Sequence of chain 1.B:
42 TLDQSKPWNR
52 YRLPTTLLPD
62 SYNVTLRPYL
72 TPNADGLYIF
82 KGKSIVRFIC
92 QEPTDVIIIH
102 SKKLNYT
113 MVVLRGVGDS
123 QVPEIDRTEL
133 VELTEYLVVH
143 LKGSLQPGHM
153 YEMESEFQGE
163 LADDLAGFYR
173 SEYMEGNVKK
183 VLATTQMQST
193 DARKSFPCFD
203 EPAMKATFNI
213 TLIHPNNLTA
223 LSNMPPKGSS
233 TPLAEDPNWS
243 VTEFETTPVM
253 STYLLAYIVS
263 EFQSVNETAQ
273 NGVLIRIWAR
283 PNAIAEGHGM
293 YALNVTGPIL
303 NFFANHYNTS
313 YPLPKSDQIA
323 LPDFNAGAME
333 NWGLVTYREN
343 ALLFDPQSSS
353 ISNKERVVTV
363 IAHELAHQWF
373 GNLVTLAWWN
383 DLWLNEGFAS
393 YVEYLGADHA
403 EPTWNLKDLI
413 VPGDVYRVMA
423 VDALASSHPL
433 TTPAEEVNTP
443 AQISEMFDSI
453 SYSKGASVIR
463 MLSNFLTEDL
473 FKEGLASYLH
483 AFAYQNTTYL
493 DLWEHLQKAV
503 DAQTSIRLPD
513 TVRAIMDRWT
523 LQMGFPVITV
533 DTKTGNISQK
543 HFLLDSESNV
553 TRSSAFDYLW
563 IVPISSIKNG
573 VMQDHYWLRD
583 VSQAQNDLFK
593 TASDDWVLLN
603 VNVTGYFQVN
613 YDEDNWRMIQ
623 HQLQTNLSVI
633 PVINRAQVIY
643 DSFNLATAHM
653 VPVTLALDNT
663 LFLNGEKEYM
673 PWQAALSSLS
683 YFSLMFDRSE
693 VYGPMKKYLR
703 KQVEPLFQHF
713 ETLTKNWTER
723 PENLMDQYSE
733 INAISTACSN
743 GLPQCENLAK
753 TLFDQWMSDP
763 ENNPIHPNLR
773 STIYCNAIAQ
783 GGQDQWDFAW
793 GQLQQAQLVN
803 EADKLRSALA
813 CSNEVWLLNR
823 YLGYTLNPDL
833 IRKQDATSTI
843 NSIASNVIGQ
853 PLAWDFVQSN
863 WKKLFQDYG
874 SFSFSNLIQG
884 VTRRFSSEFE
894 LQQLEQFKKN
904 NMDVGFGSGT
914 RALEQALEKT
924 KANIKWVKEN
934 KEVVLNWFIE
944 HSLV

Binding-site contacts:
Ligand atom C4 contacts residue ASN268 of chain 1.B at 4.2 Å.
Ligand atom C8 contacts residue VAL267 of chain 1.B at 4.4 Å (hydrophobic).
Ligand atom C2 contacts residue ASN268 of chain 1.B at 2.8 Å.
Ligand atom C3 contacts residue ASN268 of chain 1.B at 4.0 Å.
Ligand atom O6 contacts residue ASN268 of chain 1.B at 3.6 Å.
Ligand atom C7 contacts residue ASN268 of chain 1.B at 4.0 Å.
Ligand atom C5 contacts residue ASN268 of chain 1.B at 2.8 Å.
Ligand atom N2 contacts residue ASN268 of chain 1.B at 3.2 Å (h-bond).
Ligand atom O5 contacts residue ASN268 of chain 1.B at 2.3 Å (h-bond).
Ligand atom C1 contacts residue ASN268 of chain 1.B at 1.4 Å.
Ligand atom C6 contacts residue ASN268 of chain 1.B at 3.4 Å.
Ligand atom O7 contacts residue ASN268 of chain 1.B at 4.2 Å.

This small molecule binds to this protein.
Small molecule (SMILES): CC(=O)N[C@@H]1[C@@H](O)[C@H](O)[C@@H](CO)O[C@H]1O